Binding-site contacts:
Ligand atom N2 contacts residue ASN47 of chain 22.F at 3.2 Å (h-bond).
Ligand atom O5 contacts residue ASN47 of chain 22.F at 2.2 Å (h-bond).
Ligand atom C5 contacts residue ASN47 of chain 22.F at 3.4 Å.
Ligand atom C4 contacts residue ASN47 of chain 22.F at 4.2 Å.
Ligand atom O7 contacts residue ASN47 of chain 22.F at 3.9 Å.
Ligand atom C7 contacts residue ASN47 of chain 22.F at 3.8 Å.
Ligand atom C1 contacts residue ASN47 of chain 22.F at 1.4 Å.
Ligand atom C6 contacts residue ASN47 of chain 22.F at 4.0 Å.
Ligand atom C3 contacts residue ASN47 of chain 22.F at 3.9 Å.
Ligand atom C2 contacts residue ASN47 of chain 22.F at 2.6 Å.

Sequence of chain 22.F:
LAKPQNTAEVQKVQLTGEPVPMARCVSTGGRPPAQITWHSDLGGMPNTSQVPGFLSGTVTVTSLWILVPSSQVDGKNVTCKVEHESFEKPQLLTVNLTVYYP

This protein binds this small molecule.
Small molecule (SMILES): CC(=O)N[C@H]1[C@H](O[C@H]2[C@H](O)[C@@H](NC(C)=O)CO[C@@H]2CO)O[C@H](CO)[C@@H](O)[C@@H]1O